Sequence of chain 2.C:
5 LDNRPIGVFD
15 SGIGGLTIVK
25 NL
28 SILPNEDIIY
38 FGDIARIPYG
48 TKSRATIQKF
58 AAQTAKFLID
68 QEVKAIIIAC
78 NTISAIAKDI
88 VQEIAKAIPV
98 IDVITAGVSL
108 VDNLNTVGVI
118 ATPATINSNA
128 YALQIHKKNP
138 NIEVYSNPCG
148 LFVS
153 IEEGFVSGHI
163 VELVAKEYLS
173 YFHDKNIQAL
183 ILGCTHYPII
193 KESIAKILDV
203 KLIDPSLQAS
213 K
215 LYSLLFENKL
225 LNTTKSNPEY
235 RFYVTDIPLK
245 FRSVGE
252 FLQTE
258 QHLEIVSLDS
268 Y

Binding-site contacts:
Ligand atom CB contacts residue THR119 of chain 2.C at 4.0 Å.
Ligand atom C contacts residue GLY47 of chain 2.C at 3.6 Å.
Ligand atom CG contacts residue THR187 of chain 2.C at 3.4 Å.
Ligand atom OXT contacts residue GLY47 of chain 2.C at 3.8 Å.
Ligand atom OE2 contacts residue CYS77 of chain 2.C at 3.8 Å.
Ligand atom CD contacts residue THR187 of chain 2.C at 3.8 Å.
Ligand atom CD contacts residue ASN78 of chain 2.C at 3.5 Å.
Ligand atom CG contacts residue SER15 of chain 2.C at 4.0 Å.
Ligand atom OE2 contacts residue THR187 of chain 2.C at 2.9 Å (h-bond).
Ligand atom CG contacts residue CYS186 of chain 2.C at 3.8 Å (hydrophobic).
Ligand atom CD contacts residue CYS186 of chain 2.C at 3.7 Å (hydrophobic).
Ligand atom CA contacts residue SER15 of chain 2.C at 3.6 Å.
Ligand atom O contacts residue GLY47 of chain 2.C at 2.8 Å (h-bond).
Ligand atom N contacts residue SER15 of chain 2.C at 2.8 Å (h-bond).
Ligand atom OE2 contacts residue CYS186 of chain 2.C at 3.4 Å.
Ligand atom OE1 contacts residue THR79 of chain 2.C at 2.8 Å (h-bond).
Ligand atom CD contacts residue CYS77 of chain 2.C at 3.7 Å (hydrophobic).
Ligand atom OE2 contacts residue ASN78 of chain 2.C at 2.9 Å (h-bond).
Ligand atom N contacts residue HIS188 of chain 2.C at 3.8 Å.
Ligand atom OE1 contacts residue THR119 of chain 2.C at 3.7 Å.
Ligand atom CB contacts residue SER15 of chain 2.C at 3.7 Å.
Ligand atom O contacts residue THR119 of chain 2.C at 4.0 Å.
Ligand atom CB contacts residue CYS77 of chain 2.C at 3.9 Å (hydrophobic).
Ligand atom OXT contacts residue PRO45 of chain 2.C at 3.3 Å.
Ligand atom OE2 contacts residue THR79 of chain 2.C at 4.2 Å.
Ligand atom OXT contacts residue ILE44 of chain 2.C at 4.0 Å.
Ligand atom C contacts residue PRO45 of chain 2.C at 3.9 Å (hydrophobic).
Ligand atom OE1 contacts residue ASN78 of chain 2.C at 3.6 Å.
Ligand atom OE1 contacts residue CYS77 of chain 2.C at 3.9 Å.
Ligand atom CB contacts residue THR79 of chain 2.C at 3.8 Å.
Ligand atom N contacts residue GLY16 of chain 2.C at 3.3 Å (h-bond).
Ligand atom OXT contacts residue SER15 of chain 2.C at 3.4 Å (h-bond).
Ligand atom O contacts residue TYR46 of chain 2.C at 3.4 Å (h-bond).
Ligand atom O contacts residue PRO45 of chain 2.C at 3.4 Å.
Ligand atom CG contacts residue CYS77 of chain 2.C at 3.8 Å (hydrophobic).
Ligand atom C contacts residue TYR46 of chain 2.C at 3.4 Å (hydrophobic).
Ligand atom OE1 contacts residue CYS186 of chain 2.C at 4.0 Å.
Ligand atom C contacts residue SER15 of chain 2.C at 3.9 Å.
Ligand atom CD contacts residue THR79 of chain 2.C at 3.9 Å.
Ligand atom OXT contacts residue TYR46 of chain 2.C at 2.7 Å (h-bond).

This protein binds this small molecule.
Small molecule (SMILES): N[C@H](CCC(=O)O)C(=O)O